Binding-site contacts:
Ligand atom O1P contacts residue SER388 of chain 1.C at 2.8 Å (h-bond).
Ligand atom O2P contacts residue GLY328 of chain 1.C at 3.2 Å.
Ligand atom N1 contacts residue GLN441 of chain 1.C at 2.7 Å (h-bond).
Ligand atom C4 contacts residue NAD1 of chain 1.T at 3.6 Å.
Ligand atom C3' contacts residue ASP364 of chain 1.C at 3.1 Å.
Ligand atom C2' contacts residue ASP364 of chain 1.C at 3.6 Å.
Ligand atom N7 contacts residue MET414 of chain 1.C at 3.2 Å (h-bond).
Ligand atom C4 contacts residue ILE330 of chain 1.C at 3.6 Å (hydrophobic).
Ligand atom C2 contacts residue CYS331 of chain 1.C at 3.2 Å (hydrophobic).
Ligand atom C2 contacts residue GLN441 of chain 1.C at 3.1 Å.
Ligand atom O5' contacts residue GLY328 of chain 1.C at 3.5 Å.
Ligand atom N7 contacts residue MET70 of chain 1.C at 3.7 Å.
Ligand atom O1P contacts residue GLY387 of chain 1.C at 3.6 Å.
Ligand atom C2 contacts residue NAD1 of chain 1.T at 3.4 Å.
Ligand atom O2' contacts residue ARG322 of chain 1.C at 3.1 Å (salt-bridge).
Ligand atom N1 contacts residue GLY442 of chain 1.C at 3.6 Å.
Ligand atom N3 contacts residue NAD1 of chain 1.T at 3.4 Å.
Ligand atom C5 contacts residue ILE330 of chain 1.C at 3.5 Å (hydrophobic).
Ligand atom C2' contacts residue ARG322 of chain 1.C at 3.4 Å.
Ligand atom O6 contacts residue GLY415 of chain 1.C at 2.3 Å (h-bond).
Ligand atom O3' contacts residue ARG322 of chain 1.C at 3.5 Å (salt-bridge).
Ligand atom P contacts residue SER329 of chain 1.C at 3.2 Å.
Ligand atom O2P contacts residue SER329 of chain 1.C at 2.4 Å (h-bond).
Ligand atom O2P contacts residue GLY366 of chain 1.C at 3.6 Å (h-bond).
Ligand atom N3 contacts residue CYS331 of chain 1.C at 3.5 Å.
Ligand atom O5' contacts residue TYR411 of chain 1.C at 3.7 Å.
Ligand atom O3' contacts residue MET385 of chain 1.C at 3.3 Å (h-bond).
Ligand atom C6 contacts residue MET414 of chain 1.C at 3.7 Å (hydrophobic).
Ligand atom O3' contacts residue SER68 of chain 1.C at 3.3 Å.
Ligand atom N1 contacts residue NAD1 of chain 1.T at 3.6 Å.
Ligand atom C6 contacts residue GLY415 of chain 1.C at 3.4 Å.
Ligand atom O3P contacts residue GLY387 of chain 1.C at 3.3 Å (h-bond).
Ligand atom O6 contacts residue MET414 of chain 1.C at 2.9 Å (h-bond).
Ligand atom O1P contacts residue TYR411 of chain 1.C at 2.8 Å (h-bond).
Ligand atom C4' contacts residue ASP364 of chain 1.C at 3.3 Å.
Ligand atom O6 contacts residue GLY413 of chain 1.C at 3.0 Å.
Ligand atom C8 contacts residue MET70 of chain 1.C at 3.5 Å (hydrophobic).
Ligand atom O2' contacts residue ASP364 of chain 1.C at 2.5 Å (salt-bridge).
Ligand atom O3' contacts residue ASP364 of chain 1.C at 2.1 Å (salt-bridge).
Ligand atom O1P contacts residue SER329 of chain 1.C at 2.7 Å (h-bond).

Sequence of chain 1.C:
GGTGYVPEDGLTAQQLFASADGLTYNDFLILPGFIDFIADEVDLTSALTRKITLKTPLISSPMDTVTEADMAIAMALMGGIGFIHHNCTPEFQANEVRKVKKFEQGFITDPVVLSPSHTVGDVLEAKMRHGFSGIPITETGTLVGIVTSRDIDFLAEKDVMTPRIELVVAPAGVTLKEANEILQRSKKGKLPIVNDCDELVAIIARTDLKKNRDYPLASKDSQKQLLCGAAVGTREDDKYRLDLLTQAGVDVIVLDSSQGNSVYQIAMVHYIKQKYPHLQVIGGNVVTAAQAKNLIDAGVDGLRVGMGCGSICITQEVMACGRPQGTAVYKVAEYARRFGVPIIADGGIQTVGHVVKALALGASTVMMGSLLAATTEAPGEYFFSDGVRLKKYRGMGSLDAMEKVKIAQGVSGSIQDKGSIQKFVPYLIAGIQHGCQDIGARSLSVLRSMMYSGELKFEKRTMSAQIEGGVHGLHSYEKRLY

A small-molecule ligand and the protein it binds are described below.
Small molecule (SMILES): O=c1[nH]cnc2c1ncn2[C@@H]1O[C@H](COP(=O)(O)O)[C@@H](O)[C@H]1O